This protein binds this small molecule.
Small molecule (SMILES): CC(C)C[C@H](NC(=O)[C@H](CCc1ccccc1)NC(=O)CN1CCOCC1)C(=O)N[C@@H](Cc1ccccc1)C(=O)N[C@@H](CC(C)C)[C@@H](O)[C@H](C)CO

Binding-site contacts:
Ligand atom C31 contacts residue GLY47 of chain 1.V at 3.5 Å.
Ligand atom O48 contacts residue THR1 of chain 1.V at 2.3 Å (h-bond).
Ligand atom C58 contacts residue ARG19 of chain 1.V at 3.5 Å.
Ligand atom C43 contacts residue THR1 of chain 1.V at 2.7 Å.
Ligand atom O60 contacts residue SER129 of chain 1.V at 3.1 Å (h-bond).
Ligand atom C51 contacts residue THR1 of chain 1.V at 1.5 Å.
Ligand atom C15 contacts residue THR48 of chain 1.V at 3.6 Å.
Ligand atom O48 contacts residue MES1 of chain 1.QA at 2.8 Å (h-bond).
Ligand atom C37 contacts residue THR48 of chain 1.V at 3.7 Å.
Ligand atom C44 contacts residue THR1 of chain 1.V at 3.6 Å.
Ligand atom O40 contacts residue THR21 of chain 1.V at 3.1 Å (h-bond).
Ligand atom C39 contacts residue GLY47 of chain 1.V at 3.7 Å.
Ligand atom O60 contacts residue MES1 of chain 1.QA at 2.1 Å (h-bond).
Ligand atom C59 contacts residue THR1 of chain 1.V at 2.5 Å.
Ligand atom C27 contacts residue ALA27 of chain 1.V at 3.4 Å (hydrophobic).
Ligand atom C58 contacts residue GLY168 of chain 1.V at 3.1 Å.
Ligand atom O21 contacts residue GLN22 of chain 1.V at 3.7 Å.
Ligand atom C24 contacts residue ALA49 of chain 1.V at 3.7 Å (hydrophobic).
Ligand atom C32 contacts residue THR21 of chain 1.V at 3.7 Å.
Ligand atom C38 contacts residue GLY47 of chain 1.V at 3.6 Å.
Ligand atom N41 contacts residue GLY47 of chain 1.V at 3.0 Å (h-bond).
Ligand atom C26 contacts residue CYS129 of chain 1.W at 3.7 Å (hydrophobic).
Ligand atom C45 contacts residue THR52 of chain 1.V at 3.6 Å.
Ligand atom O48 contacts residue GLY47 of chain 1.V at 3.0 Å (h-bond).
Ligand atom N30 contacts residue THR21 of chain 1.V at 3.0 Å (h-bond).
Ligand atom O60 contacts residue THR1 of chain 1.V at 2.5 Å (h-bond).
Ligand atom O9 contacts residue ASP125 of chain 1.W at 3.5 Å.
Ligand atom O40 contacts residue SER20 of chain 1.V at 3.4 Å (h-bond).
Ligand atom N41 contacts residue THR1 of chain 1.V at 3.6 Å.
Ligand atom C42 contacts residue THR1 of chain 1.V at 2.3 Å.
Ligand atom C23 contacts residue THR21 of chain 1.V at 3.5 Å.
Ligand atom C47 contacts residue THR1 of chain 1.V at 1.4 Å.
Ligand atom N22 contacts residue ASP125 of chain 1.W at 3.2 Å (salt-bridge).
Ligand atom C27 contacts residue THR21 of chain 1.V at 3.6 Å.
Ligand atom O29 contacts residue ALA49 of chain 1.V at 3.0 Å (h-bond).
Ligand atom C45 contacts residue ALA49 of chain 1.V at 3.7 Å (hydrophobic).
Ligand atom C43 contacts residue GLY47 of chain 1.V at 3.5 Å.
Ligand atom C59 contacts residue MES1 of chain 1.QA at 3.2 Å.
Ligand atom C58 contacts residue THR1 of chain 1.V at 2.5 Å.
Ligand atom C46 contacts residue SER20 of chain 1.V at 3.6 Å.

Sequence of chain 1.W:
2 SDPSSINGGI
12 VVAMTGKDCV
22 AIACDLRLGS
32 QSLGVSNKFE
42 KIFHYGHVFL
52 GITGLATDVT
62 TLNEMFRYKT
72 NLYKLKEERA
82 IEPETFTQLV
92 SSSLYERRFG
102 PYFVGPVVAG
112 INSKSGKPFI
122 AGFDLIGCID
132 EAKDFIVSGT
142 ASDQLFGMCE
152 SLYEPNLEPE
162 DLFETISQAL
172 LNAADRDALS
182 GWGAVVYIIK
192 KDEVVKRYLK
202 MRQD

Sequence of chain 1.V:
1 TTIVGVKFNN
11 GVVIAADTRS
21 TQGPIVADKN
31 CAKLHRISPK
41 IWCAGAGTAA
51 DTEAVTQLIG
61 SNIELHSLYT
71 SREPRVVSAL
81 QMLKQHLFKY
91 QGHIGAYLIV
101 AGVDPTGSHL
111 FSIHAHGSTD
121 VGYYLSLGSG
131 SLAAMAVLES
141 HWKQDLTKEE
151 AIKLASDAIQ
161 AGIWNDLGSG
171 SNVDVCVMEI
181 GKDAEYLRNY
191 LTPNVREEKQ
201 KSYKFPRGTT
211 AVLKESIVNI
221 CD